This protein binds this small molecule.
Small molecule (SMILES): O=P(O)(O)OC[C@@H](O)[C@@H](O)[C@H](O)[C@@H](O)CO

Binding-site contacts:
Ligand atom P contacts residue THR196 of chain 1.F at 3.8 Å.
Ligand atom O3 contacts residue ASP173 of chain 1.F at 3.5 Å (salt-bridge).
Ligand atom C2 contacts residue ASP173 of chain 1.F at 3.8 Å.
Ligand atom C4 contacts residue PHE141 of chain 1.F at 3.9 Å (hydrophobic).
Ligand atom O3 contacts residue ASP32 of chain 1.F at 2.6 Å (salt-bridge).
Ligand atom C4 contacts residue SER6 of chain 1.F at 3.9 Å.
Ligand atom O4 contacts residue ASP32 of chain 1.F at 3.5 Å (salt-bridge).
Ligand atom O2P contacts residue SER175 of chain 1.F at 3.0 Å (h-bond).
Ligand atom O1P contacts residue THR196 of chain 1.F at 3.5 Å (h-bond).
Ligand atom C2 contacts residue MG1 of chain 1.R at 3.3 Å.
Ligand atom O1 contacts residue MET65 of chain 1.F at 3.8 Å.
Ligand atom O6 contacts residue GLY195 of chain 1.F at 3.4 Å.
Ligand atom C3 contacts residue ASP173 of chain 1.F at 3.1 Å.
Ligand atom P contacts residue GLY143 of chain 1.F at 3.8 Å.
Ligand atom C3 contacts residue MG1 of chain 1.R at 3.7 Å.
Ligand atom O4 contacts residue MET8 of chain 1.F at 2.9 Å (h-bond).
Ligand atom O4 contacts residue SER6 of chain 1.F at 3.1 Å (h-bond).
Ligand atom O3P contacts residue GLY143 of chain 1.F at 2.9 Å (h-bond).
Ligand atom O6 contacts residue THR196 of chain 1.F at 3.8 Å.
Ligand atom C3 contacts residue ASP32 of chain 1.F at 3.5 Å.
Ligand atom C6 contacts residue ALA142 of chain 1.F at 3.6 Å (hydrophobic).
Ligand atom O5 contacts residue GLY174 of chain 1.F at 3.5 Å (h-bond).
Ligand atom O2 contacts residue MG1 of chain 1.R at 2.0 Å.
Ligand atom C2 contacts residue ASP32 of chain 1.F at 3.4 Å.
Ligand atom O5 contacts residue ASP173 of chain 1.F at 3.1 Å (salt-bridge).
Ligand atom O2 contacts residue ASP32 of chain 1.F at 2.7 Å (salt-bridge).
Ligand atom O2 contacts residue MET65 of chain 1.F at 3.6 Å.
Ligand atom O3 contacts residue MG1 of chain 1.R at 3.2 Å.
Ligand atom O3 contacts residue SER6 of chain 1.F at 3.2 Å (h-bond).
Ligand atom O1 contacts residue GLY140 of chain 1.F at 2.8 Å (h-bond).
Ligand atom O3P contacts residue ALA142 of chain 1.F at 3.3 Å.
Ligand atom C1 contacts residue PHE141 of chain 1.F at 3.5 Å (hydrophobic).
Ligand atom O1 contacts residue PRO139 of chain 1.F at 3.6 Å.
Ligand atom O2P contacts residue GLY143 of chain 1.F at 3.5 Å (h-bond).
Ligand atom O3P contacts residue THR196 of chain 1.F at 2.5 Å (h-bond).
Ligand atom O3 contacts residue HIS30 of chain 1.F at 3.3 Å.
Ligand atom O1 contacts residue PHE141 of chain 1.F at 3.7 Å.
Ligand atom O2 contacts residue ASP173 of chain 1.F at 3.0 Å (salt-bridge).
Ligand atom O1P contacts residue SER197 of chain 1.F at 2.6 Å (h-bond).
Ligand atom O2 contacts residue HIS63 of chain 1.F at 3.4 Å (h-bond).

Sequence of chain 1.F:
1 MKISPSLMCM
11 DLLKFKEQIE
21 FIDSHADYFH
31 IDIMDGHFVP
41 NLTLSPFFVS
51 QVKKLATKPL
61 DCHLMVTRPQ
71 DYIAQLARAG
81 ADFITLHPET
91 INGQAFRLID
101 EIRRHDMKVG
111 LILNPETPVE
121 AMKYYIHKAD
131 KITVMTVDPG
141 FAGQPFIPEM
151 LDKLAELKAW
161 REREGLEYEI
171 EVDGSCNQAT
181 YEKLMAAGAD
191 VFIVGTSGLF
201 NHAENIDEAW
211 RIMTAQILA